Binding-site contacts:
Ligand atom O contacts residue PTD1 of chain 1.M at 3.1 Å.
Ligand atom N35 contacts residue PRO149 of chain 1.A at 3.0 Å (h-bond).
Ligand atom NH1 contacts residue ASP157 of chain 1.A at 3.2 Å (salt-bridge).
Ligand atom CZ contacts residue TYR201 of chain 1.A at 3.4 Å (hydrophobic).
Ligand atom N contacts residue GLY148 of chain 1.A at 2.9 Å (h-bond).
Ligand atom NZ contacts residue PTD1 of chain 1.M at 1.4 Å.
Ligand atom NH2 contacts residue VAL124 of chain 1.A at 2.8 Å (h-bond).
Ligand atom C21 contacts residue ALA185 of chain 1.A at 3.5 Å (hydrophobic).
Ligand atom CA contacts residue GLY148 of chain 1.A at 3.5 Å.
Ligand atom N34 contacts residue ASP199 of chain 1.A at 2.7 Å (salt-bridge).
Ligand atom C contacts residue PTD1 of chain 1.M at 3.0 Å.
Ligand atom N34 contacts residue ALA185 of chain 1.A at 2.9 Å (h-bond).
Ligand atom N35 contacts residue ASP151 of chain 1.A at 3.3 Å (salt-bridge).
Ligand atom N contacts residue PTD1 of chain 1.M at 1.4 Å.
Ligand atom C16 contacts residue SER261 of chain 1.A at 3.2 Å.
Ligand atom NH1 contacts residue TYR201 of chain 1.A at 2.9 Å (h-bond).
Ligand atom CZ contacts residue ASP157 of chain 1.A at 3.5 Å.
Ligand atom CE contacts residue PTD1 of chain 1.M at 2.5 Å.
Ligand atom C27 contacts residue ASP199 of chain 1.A at 3.2 Å.
Ligand atom NE contacts residue GLY122 of chain 1.A at 3.2 Å (h-bond).
Ligand atom O contacts residue TRP147 of chain 1.A at 3.2 Å.
Ligand atom CA contacts residue PTD1 of chain 1.M at 2.5 Å.
Ligand atom CG contacts residue GLU129 of chain 1.A at 3.3 Å.
Ligand atom NE contacts residue GLU129 of chain 1.A at 2.8 Å (salt-bridge).
Ligand atom NH2 contacts residue ASP157 of chain 1.A at 2.9 Å (salt-bridge).
Ligand atom NH1 contacts residue ASN85 of chain 1.A at 2.8 Å (h-bond).
Ligand atom NE contacts residue ASP47 of chain 1.A at 2.9 Å (salt-bridge).
Ligand atom CD contacts residue GLY122 of chain 1.A at 3.3 Å.
Ligand atom NH2 contacts residue GLU129 of chain 1.A at 2.8 Å (salt-bridge).
Ligand atom C19 contacts residue ASP151 of chain 1.A at 3.2 Å.
Ligand atom O contacts residue GLY148 of chain 1.A at 3.2 Å (h-bond).
Ligand atom NE contacts residue ASP84 of chain 1.A at 3.4 Å (salt-bridge).
Ligand atom C16 contacts residue SER146 of chain 1.A at 3.4 Å.
Ligand atom C22 contacts residue THR260 of chain 1.A at 3.3 Å.
Ligand atom CD contacts residue VAL124 of chain 1.A at 3.4 Å (hydrophobic).
Ligand atom N23 contacts residue SER146 of chain 1.A at 2.7 Å (h-bond).
Ligand atom CZ contacts residue GLY122 of chain 1.A at 3.4 Å.
Ligand atom N35 contacts residue ASP199 of chain 1.A at 2.8 Å (salt-bridge).
Ligand atom NE contacts residue TYR201 of chain 1.A at 3.1 Å (h-bond).
Ligand atom NH1 contacts residue GLY158 of chain 1.A at 3.4 Å (h-bond).

A protein and the small-molecule ligand that binds it are described below.
Small molecule (SMILES): N=C(N)c1ccc(CNC(=O)[C@H](CCCN=C(N)N)NC(=O)[C@H](CCCCN)NC(=O)[C@H](CCCN=C(N)N)NC(=O)[C@H](CCCN=C(N)N)NC(=O)[C@@H](N)CCCN=C(N)N)cc1

Sequence of chain 1.A:
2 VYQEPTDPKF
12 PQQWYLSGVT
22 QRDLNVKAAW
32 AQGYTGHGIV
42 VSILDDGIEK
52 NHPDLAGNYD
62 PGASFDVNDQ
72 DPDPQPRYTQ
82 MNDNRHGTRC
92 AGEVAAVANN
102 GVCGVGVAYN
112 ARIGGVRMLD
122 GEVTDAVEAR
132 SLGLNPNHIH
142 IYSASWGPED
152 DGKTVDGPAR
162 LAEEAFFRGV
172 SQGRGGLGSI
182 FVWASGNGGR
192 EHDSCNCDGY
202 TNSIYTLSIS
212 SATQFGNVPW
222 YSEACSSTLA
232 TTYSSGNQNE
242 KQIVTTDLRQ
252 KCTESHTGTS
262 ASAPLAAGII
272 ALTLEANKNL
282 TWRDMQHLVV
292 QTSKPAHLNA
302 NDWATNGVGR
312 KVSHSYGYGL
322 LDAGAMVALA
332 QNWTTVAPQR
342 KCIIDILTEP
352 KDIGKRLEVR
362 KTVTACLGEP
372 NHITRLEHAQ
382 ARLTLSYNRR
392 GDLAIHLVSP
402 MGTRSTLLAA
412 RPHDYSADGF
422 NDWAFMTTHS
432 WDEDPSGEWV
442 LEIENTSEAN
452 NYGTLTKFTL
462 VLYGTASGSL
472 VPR